A protein and the small-molecule ligand that binds it are described below.
Small molecule (SMILES): O=C(O)[C@@](O)(COP(=O)(O)O)[C@H](O)[C@H](O)COP(=O)(O)O

Sequence of chain 1.E:
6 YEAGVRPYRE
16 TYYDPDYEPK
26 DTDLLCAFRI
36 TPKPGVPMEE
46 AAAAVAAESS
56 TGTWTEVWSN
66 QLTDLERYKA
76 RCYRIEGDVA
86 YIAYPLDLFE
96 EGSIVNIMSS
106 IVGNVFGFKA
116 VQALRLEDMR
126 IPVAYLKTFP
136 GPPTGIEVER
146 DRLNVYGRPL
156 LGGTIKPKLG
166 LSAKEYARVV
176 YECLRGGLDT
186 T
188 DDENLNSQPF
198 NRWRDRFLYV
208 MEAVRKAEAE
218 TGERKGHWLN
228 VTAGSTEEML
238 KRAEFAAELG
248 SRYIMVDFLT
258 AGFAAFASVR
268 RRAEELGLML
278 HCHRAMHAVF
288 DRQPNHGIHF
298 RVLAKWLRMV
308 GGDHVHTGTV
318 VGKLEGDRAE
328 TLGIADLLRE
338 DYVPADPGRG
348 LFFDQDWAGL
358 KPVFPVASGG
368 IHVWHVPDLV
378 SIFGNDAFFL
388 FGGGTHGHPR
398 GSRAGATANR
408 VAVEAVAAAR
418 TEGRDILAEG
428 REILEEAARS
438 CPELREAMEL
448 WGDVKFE

Binding-site contacts:
Ligand atom O6P contacts residue SER365 of chain 1.E at 3.4 Å (h-bond).
Ligand atom O2P contacts residue GLY390 of chain 1.E at 2.9 Å (h-bond).
Ligand atom O3 contacts residue GLU190 of chain 1.E at 3.0 Å (salt-bridge).
Ligand atom O3P contacts residue GLY389 of chain 1.E at 3.1 Å (h-bond).
Ligand atom O3 contacts residue KCX187 of chain 1.E at 2.6 Å (h-bond).
Ligand atom C contacts residue ASN109 of chain 2.H at 3.5 Å.
Ligand atom O2P contacts residue THR58 of chain 2.H at 2.5 Å (h-bond).
Ligand atom C contacts residue MG1 of chain 1.R at 2.8 Å.
Ligand atom O6 contacts residue LYS163 of chain 1.E at 3.1 Å (salt-bridge).
Ligand atom O2 contacts residue THR159 of chain 1.E at 2.8 Å (h-bond).
Ligand atom O7 contacts residue GLU53 of chain 2.H at 3.4 Å (salt-bridge).
Ligand atom O4 contacts residue GLY366 of chain 1.E at 3.1 Å (h-bond).
Ligand atom C contacts residue LYS161 of chain 1.E at 3.4 Å.
Ligand atom O3 contacts residue MG1 of chain 1.R at 2.2 Å.
Ligand atom O6 contacts residue GLU190 of chain 1.E at 3.1 Å (salt-bridge).
Ligand atom O1P contacts residue LYS320 of chain 1.E at 2.8 Å (salt-bridge).
Ligand atom O4 contacts residue SER365 of chain 1.E at 2.9 Å (h-bond).
Ligand atom O5P contacts residue ARG281 of chain 1.E at 2.9 Å (salt-bridge).
Ligand atom O6 contacts residue ASP189 of chain 1.E at 2.9 Å (salt-bridge).
Ligand atom O2 contacts residue MG1 of chain 1.R at 2.2 Å.
Ligand atom O6 contacts residue ASN109 of chain 2.H at 2.9 Å (h-bond).
Ligand atom O2P contacts residue LYS161 of chain 1.E at 3.4 Å.
Ligand atom O6 contacts residue LYS161 of chain 1.E at 3.4 Å (salt-bridge).
Ligand atom O1P contacts residue TRP59 of chain 2.H at 3.4 Å.
Ligand atom O6P contacts residue HIS313 of chain 1.E at 2.7 Å (h-bond).
Ligand atom O1 contacts residue LYS161 of chain 1.E at 3.1 Å (salt-bridge).
Ligand atom O1P contacts residue GLY367 of chain 1.E at 2.9 Å (h-bond).
Ligand atom C3 contacts residue KCX187 of chain 1.E at 3.1 Å.
Ligand atom O2 contacts residue ASP189 of chain 1.E at 3.3 Å (salt-bridge).
Ligand atom O6 contacts residue MG1 of chain 1.R at 2.1 Å.
Ligand atom O3 contacts residue HIS280 of chain 1.E at 3.0 Å (h-bond).
Ligand atom O1P contacts residue GLY366 of chain 1.E at 3.5 Å.
Ligand atom O4P contacts residue ARG281 of chain 1.E at 3.2 Å (salt-bridge).
Ligand atom C2 contacts residue MG1 of chain 1.R at 2.8 Å.
Ligand atom O2 contacts residue KCX187 of chain 1.E at 3.2 Å (h-bond).
Ligand atom O3 contacts residue ASN109 of chain 2.H at 3.4 Å (h-bond).
Ligand atom O5 contacts residue LEU321 of chain 1.E at 3.1 Å.
Ligand atom O7 contacts residue LYS320 of chain 1.E at 2.9 Å (salt-bridge).
Ligand atom C3 contacts residue MG1 of chain 1.R at 3.0 Å.
Ligand atom O2 contacts residue LYS161 of chain 1.E at 3.0 Å (salt-bridge).

Sequence of chain 2.H:
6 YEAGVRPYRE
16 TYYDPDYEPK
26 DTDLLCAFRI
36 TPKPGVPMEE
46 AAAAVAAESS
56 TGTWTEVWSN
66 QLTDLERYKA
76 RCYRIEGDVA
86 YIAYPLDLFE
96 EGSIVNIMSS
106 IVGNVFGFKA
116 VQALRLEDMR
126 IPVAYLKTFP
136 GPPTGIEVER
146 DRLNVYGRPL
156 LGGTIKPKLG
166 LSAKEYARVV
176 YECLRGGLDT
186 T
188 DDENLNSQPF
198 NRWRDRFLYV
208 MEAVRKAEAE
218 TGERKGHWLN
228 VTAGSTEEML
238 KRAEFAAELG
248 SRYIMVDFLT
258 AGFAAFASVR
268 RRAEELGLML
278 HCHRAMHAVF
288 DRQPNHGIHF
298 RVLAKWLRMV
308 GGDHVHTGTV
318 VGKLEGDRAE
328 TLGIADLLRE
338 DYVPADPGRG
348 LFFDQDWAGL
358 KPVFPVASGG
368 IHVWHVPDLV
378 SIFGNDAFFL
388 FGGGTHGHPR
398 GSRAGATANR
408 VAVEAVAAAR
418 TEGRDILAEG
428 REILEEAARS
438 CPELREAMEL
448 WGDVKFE